This protein binds this small molecule.
Small molecule (SMILES): O=C(O)C[C@H](NC(=O)[C@@H]1CCCN(S(=O)(=O)c2cc3c(c(O)c2O)C(=O)c2ccccc2C3=O)C1)C(=O)O

Binding-site contacts:
Ligand atom O contacts residue GLY279 of chain 1.A at 3.2 Å (h-bond).
Ligand atom O2 contacts residue ASN89 of chain 1.A at 2.7 Å.
Ligand atom O6 contacts residue HIS92 of chain 1.A at 3.9 Å.
Ligand atom C2 contacts residue ASN89 of chain 1.A at 3.8 Å.
Ligand atom C12 contacts residue PRO67 of chain 1.A at 3.6 Å (hydrophobic).
Ligand atom O1 contacts residue ASN89 of chain 1.A at 3.0 Å (h-bond).
Ligand atom O2 contacts residue THR64 of chain 1.A at 3.3 Å.
Ligand atom C5 contacts residue HIS92 of chain 1.A at 3.6 Å.
Ligand atom C18 contacts residue HIS92 of chain 1.A at 3.8 Å.
Ligand atom C contacts residue ALA282 of chain 1.A at 3.9 Å (hydrophobic).
Ligand atom O5 contacts residue SER91 of chain 1.A at 3.5 Å (h-bond).
Ligand atom C11 contacts residue PRO67 of chain 1.A at 3.7 Å (hydrophobic).
Ligand atom C8 contacts residue TYR97 of chain 1.A at 3.6 Å (hydrophobic).
Ligand atom C20 contacts residue SER91 of chain 1.A at 3.9 Å.
Ligand atom C9 contacts residue TYR97 of chain 1.A at 3.5 Å (hydrophobic).
Ligand atom S contacts residue GLY279 of chain 1.A at 3.9 Å.
Ligand atom O4 contacts residue ILE65 of chain 1.A at 3.9 Å.
Ligand atom O4 contacts residue HIS92 of chain 1.A at 3.8 Å.
Ligand atom C2 contacts residue ALA282 of chain 1.A at 3.9 Å (hydrophobic).
Ligand atom C1 contacts residue ASN89 of chain 1.A at 3.7 Å.
Ligand atom O contacts residue SER278 of chain 1.A at 3.6 Å.
Ligand atom O9 contacts residue ASN89 of chain 1.A at 3.9 Å.
Ligand atom C1 contacts residue ALA282 of chain 1.A at 3.8 Å (hydrophobic).
Ligand atom O9 contacts residue HIS92 of chain 1.A at 2.8 Å (h-bond).
Ligand atom C7 contacts residue PRO67 of chain 1.A at 3.9 Å (hydrophobic).
Ligand atom O10 contacts residue GLY279 of chain 1.A at 3.2 Å.
Ligand atom O1 contacts residue THR64 of chain 1.A at 3.6 Å.
Ligand atom C21 contacts residue HIS92 of chain 1.A at 3.4 Å.
Ligand atom C14 contacts residue LYS283 of chain 1.A at 3.8 Å.
Ligand atom O7 contacts residue HIS92 of chain 1.A at 3.9 Å.
Ligand atom C7 contacts residue HIS92 of chain 1.A at 3.7 Å.
Ligand atom C1 contacts residue HIS92 of chain 1.A at 3.8 Å.
Ligand atom O10 contacts residue LYS283 of chain 1.A at 3.2 Å.
Ligand atom O1 contacts residue ARG87 of chain 1.A at 3.7 Å.
Ligand atom O4 contacts residue ASN89 of chain 1.A at 3.8 Å.
Ligand atom C6 contacts residue HIS92 of chain 1.A at 3.6 Å.
Ligand atom O6 contacts residue ASN89 of chain 1.A at 3.3 Å (h-bond).
Ligand atom C2 contacts residue THR64 of chain 1.A at 3.9 Å.
Ligand atom O6 contacts residue SER91 of chain 1.A at 3.8 Å.
Ligand atom C2 contacts residue HIS92 of chain 1.A at 3.6 Å.

Sequence of chain 1.A:
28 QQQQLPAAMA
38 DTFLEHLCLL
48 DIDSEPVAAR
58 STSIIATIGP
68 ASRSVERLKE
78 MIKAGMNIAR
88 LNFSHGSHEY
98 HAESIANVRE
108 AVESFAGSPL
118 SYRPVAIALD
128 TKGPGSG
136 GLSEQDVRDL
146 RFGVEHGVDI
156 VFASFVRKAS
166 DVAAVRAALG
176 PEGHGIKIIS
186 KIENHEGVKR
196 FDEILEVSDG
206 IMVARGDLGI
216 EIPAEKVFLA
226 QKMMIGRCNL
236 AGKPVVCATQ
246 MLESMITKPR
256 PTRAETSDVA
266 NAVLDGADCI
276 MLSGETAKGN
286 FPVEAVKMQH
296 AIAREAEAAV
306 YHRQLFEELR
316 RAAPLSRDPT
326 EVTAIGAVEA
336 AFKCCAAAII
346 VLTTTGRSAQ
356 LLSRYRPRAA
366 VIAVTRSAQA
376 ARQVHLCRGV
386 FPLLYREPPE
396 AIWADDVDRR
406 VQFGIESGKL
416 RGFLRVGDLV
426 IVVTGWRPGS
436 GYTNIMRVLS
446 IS